Binding-site contacts:
Ligand atom C6 contacts residue LEU249 of chain 1.A at 3.8 Å (hydrophobic).
Ligand atom O3 contacts residue VAL280 of chain 1.A at 4.3 Å.
Ligand atom O7 contacts residue TYR282 of chain 1.A at 4.2 Å.
Ligand atom O3 contacts residue PRO281 of chain 1.A at 4.4 Å.
Ligand atom O6 contacts residue ASN245 of chain 1.A at 4.2 Å.
Ligand atom O5 contacts residue ASN241 of chain 1.A at 2.4 Å (h-bond).
Ligand atom N2 contacts residue ASN241 of chain 1.A at 3.0 Å (h-bond).
Ligand atom O2 contacts residue PRO281 of chain 1.A at 3.7 Å.
Ligand atom C5 contacts residue ASN241 of chain 1.A at 3.7 Å.
Ligand atom O5 contacts residue PRO281 of chain 1.A at 4.4 Å.
Ligand atom C6 contacts residue TYR282 of chain 1.A at 4.5 Å (hydrophobic).
Ligand atom C7 contacts residue ASN241 of chain 1.A at 4.2 Å.
Ligand atom C4 contacts residue ASN241 of chain 1.A at 4.2 Å.
Ligand atom C1 contacts residue ASN241 of chain 1.A at 1.4 Å.
Ligand atom C5 contacts residue PRO281 of chain 1.A at 4.3 Å (hydrophobic).
Ligand atom O6 contacts residue PRO281 of chain 1.A at 4.2 Å.
Ligand atom O6 contacts residue TYR282 of chain 1.A at 3.7 Å.
Ligand atom C5 contacts residue ASN245 of chain 1.A at 3.5 Å.
Ligand atom C3 contacts residue PHE278 of chain 1.A at 3.3 Å (hydrophobic).
Ligand atom C5 contacts residue LEU249 of chain 1.A at 4.1 Å (hydrophobic).
Ligand atom O3 contacts residue PHE278 of chain 1.A at 3.1 Å (h-bond).
Ligand atom C3 contacts residue ASN245 of chain 1.A at 4.5 Å.
Ligand atom C4 contacts residue LEU249 of chain 1.A at 4.0 Å (hydrophobic).
Ligand atom C6 contacts residue ASN245 of chain 1.A at 4.3 Å.
Ligand atom C5 contacts residue PHE278 of chain 1.A at 4.3 Å (hydrophobic).
Ligand atom C5 contacts residue ASN245 of chain 1.A at 4.1 Å.
Ligand atom O5 contacts residue ASN245 of chain 1.A at 3.0 Å (h-bond).
Ligand atom O4 contacts residue PHE278 of chain 1.A at 4.2 Å.
Ligand atom C6 contacts residue ASN245 of chain 1.A at 3.5 Å.
Ligand atom C6 contacts residue LYS248 of chain 1.A at 4.0 Å.
Ligand atom O4 contacts residue LEU249 of chain 1.A at 3.7 Å.
Ligand atom O3 contacts residue PRO281 of chain 1.A at 4.2 Å.
Ligand atom C4 contacts residue PHE278 of chain 1.A at 3.3 Å (hydrophobic).
Ligand atom C3 contacts residue ASN241 of chain 1.A at 3.8 Å.
Ligand atom O5 contacts residue ASN245 of chain 1.A at 3.4 Å (h-bond).
Ligand atom C1 contacts residue ASN245 of chain 1.A at 4.3 Å.
Ligand atom C1 contacts residue ASN245 of chain 1.A at 4.2 Å.
Ligand atom C2 contacts residue ASN241 of chain 1.A at 2.5 Å.

A small-molecule ligand and the protein it binds are described below.
Small molecule (SMILES): CC(=O)N[C@H]1[C@H](O[C@H]2[C@H](O)[C@@H](NC(C)=O)CO[C@@H]2CO[C@@H]2O[C@@H](C)[C@@H](O)[C@@H](O)[C@@H]2O)O[C@H](CO)[C@@H](O)[C@@H]1O

Sequence of chain 1.A:
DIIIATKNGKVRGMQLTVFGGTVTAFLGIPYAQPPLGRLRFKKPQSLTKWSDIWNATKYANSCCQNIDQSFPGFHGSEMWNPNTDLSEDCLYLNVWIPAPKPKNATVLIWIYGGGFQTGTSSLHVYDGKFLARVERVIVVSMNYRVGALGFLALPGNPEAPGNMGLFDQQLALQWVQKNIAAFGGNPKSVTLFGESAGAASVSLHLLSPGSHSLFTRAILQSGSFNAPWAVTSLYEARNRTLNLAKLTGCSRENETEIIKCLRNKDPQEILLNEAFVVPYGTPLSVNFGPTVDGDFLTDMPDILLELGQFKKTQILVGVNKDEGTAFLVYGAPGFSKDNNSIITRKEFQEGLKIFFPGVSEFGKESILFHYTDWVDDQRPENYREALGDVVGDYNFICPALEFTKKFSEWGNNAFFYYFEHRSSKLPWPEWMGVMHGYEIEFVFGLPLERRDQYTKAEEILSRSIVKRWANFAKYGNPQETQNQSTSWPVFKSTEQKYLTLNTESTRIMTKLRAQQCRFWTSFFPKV